Sequence of chain 1.A:
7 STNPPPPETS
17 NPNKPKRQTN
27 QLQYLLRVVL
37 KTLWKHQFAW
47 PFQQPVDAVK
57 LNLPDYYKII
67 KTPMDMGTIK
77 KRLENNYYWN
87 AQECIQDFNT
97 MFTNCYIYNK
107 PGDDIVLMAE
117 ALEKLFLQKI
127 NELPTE

Binding-site contacts:
Ligand atom CD contacts residue ASN105 of chain 1.A at 3.7 Å.
Ligand atom CG2 contacts residue ASP109 of chain 1.A at 3.7 Å.
Ligand atom CB contacts residue ASN105 of chain 1.A at 3.3 Å.
Ligand atom CH3 contacts residue VAL52 of chain 1.A at 3.6 Å (hydrophobic).
Ligand atom CD contacts residue ASP110 of chain 1.A at 3.5 Å.
Ligand atom CH3 contacts residue ASP110 of chain 1.A at 3.8 Å.
Ligand atom CG contacts residue ASN105 of chain 1.A at 3.5 Å.
Ligand atom C contacts residue ASP110 of chain 1.A at 3.8 Å.
Ligand atom CH3 contacts residue MET114 of chain 1.A at 3.8 Å (hydrophobic).
Ligand atom CD contacts residue MET114 of chain 1.A at 3.8 Å (hydrophobic).
Ligand atom CG contacts residue ASP110 of chain 1.A at 3.5 Å.
Ligand atom NZ contacts residue MET114 of chain 1.A at 3.6 Å (h-bond).
Ligand atom CH contacts residue VAL52 of chain 1.A at 3.8 Å (hydrophobic).
Ligand atom CE2 contacts residue TRP46 of chain 1.A at 3.5 Å (hydrophobic).
Ligand atom CA contacts residue TRP46 of chain 1.A at 3.7 Å (hydrophobic).
Ligand atom C contacts residue TRP46 of chain 1.A at 3.6 Å (hydrophobic).
Ligand atom OH contacts residue PHE44 of chain 1.A at 3.5 Å.
Ligand atom CA contacts residue ASP110 of chain 1.A at 3.4 Å.
Ligand atom N contacts residue ASP110 of chain 1.A at 2.9 Å (salt-bridge).
Ligand atom CH3 contacts residue TRP46 of chain 1.A at 3.6 Å (hydrophobic).
Ligand atom C contacts residue ASP110 of chain 1.A at 3.6 Å.
Ligand atom OH contacts residue ASN105 of chain 1.A at 3.1 Å (h-bond).
Ligand atom CB contacts residue LEU57 of chain 1.A at 3.4 Å (hydrophobic).
Ligand atom NE1 contacts residue TRP46 of chain 1.A at 3.5 Å.
Ligand atom O contacts residue TRP46 of chain 1.A at 3.8 Å.
Ligand atom C contacts residue TRP46 of chain 1.A at 3.7 Å (hydrophobic).
Ligand atom CD1 contacts residue LEU57 of chain 1.A at 3.8 Å (hydrophobic).
Ligand atom SG contacts residue TRP46 of chain 1.A at 3.7 Å.
Ligand atom O contacts residue ILE111 of chain 1.A at 2.9 Å (h-bond).
Ligand atom CH contacts residue PHE44 of chain 1.A at 3.7 Å (hydrophobic).
Ligand atom CH3 contacts residue PHE48 of chain 1.A at 3.8 Å (hydrophobic).
Ligand atom O contacts residue ASP109 of chain 1.A at 3.5 Å.
Ligand atom CH contacts residue ILE111 of chain 1.A at 3.8 Å (hydrophobic).
Ligand atom CE contacts residue LEU59 of chain 1.A at 3.7 Å (hydrophobic).
Ligand atom CZ2 contacts residue TRP46 of chain 1.A at 3.8 Å (hydrophobic).
Ligand atom OH contacts residue ILE111 of chain 1.A at 3.9 Å.
Ligand atom O contacts residue ASP110 of chain 1.A at 3.3 Å (salt-bridge).
Ligand atom O contacts residue ASP110 of chain 1.A at 3.0 Å (salt-bridge).
Ligand atom N contacts residue TRP46 of chain 1.A at 3.5 Å.
Ligand atom CG contacts residue LEU57 of chain 1.A at 3.3 Å (hydrophobic).

This protein binds this small molecule.
Small molecule (SMILES): CC[C@H](C)[C@@H]1NC(=O)[C@H](CC2=c3ccccc3=NC2)NC(=O)[C@H](CC2=c3ccccc3=NC2)NC(=O)CSC[C@@H](C(N)=O)NC(=O)CNC(=O)[C@H](CCCCNC(C)=O)NC(=O)[C@H](CCCCN)NC(=O)[C@H](C(C)C)NC(=O)[C@H](CCCCNC(C)=O)NC(=O)[C@@H]2CCCN2C(=O)[C@H]([C@@H](C)CC)NC1=O